This small molecule binds to this protein.
Small molecule (SMILES): C[N+](C)(C)CCCC(=O)O

Binding-site contacts:
Ligand atom C9 contacts residue ILE25 of chain 1.A at 3.9 Å (hydrophobic).
Ligand atom C8 contacts residue GLN110 of chain 1.A at 3.8 Å.
Ligand atom C6 contacts residue HIS106 of chain 1.A at 4.0 Å.
Ligand atom C6 contacts residue GLN59 of chain 1.A at 3.8 Å.
Ligand atom C5 contacts residue HIS106 of chain 1.A at 4.0 Å.
Ligand atom C2 contacts residue VAL42 of chain 1.A at 4.2 Å (hydrophobic).
Ligand atom O7 contacts residue THR50 of chain 1.A at 3.8 Å.
Ligand atom O7 contacts residue HIS106 of chain 1.A at 3.2 Å (h-bond).
Ligand atom C5 contacts residue THR50 of chain 1.A at 4.4 Å.
Ligand atom C3 contacts residue GLN59 of chain 1.A at 4.5 Å.
Ligand atom O4 contacts residue MN1 of chain 1.G at 2.2 Å.
Ligand atom C5 contacts residue GLN59 of chain 1.A at 3.3 Å.
Ligand atom C3 contacts residue TRP120 of chain 1.A at 4.3 Å (hydrophobic).
Ligand atom C6 contacts residue VAL42 of chain 1.A at 4.2 Å (hydrophobic).
Ligand atom C6 contacts residue ALA108 of chain 1.A at 3.8 Å (hydrophobic).
Ligand atom O7 contacts residue LEU61 of chain 1.A at 4.2 Å.
Ligand atom O4 contacts residue HIS53 of chain 1.A at 3.0 Å (h-bond).
Ligand atom C8 contacts residue ALA108 of chain 1.A at 4.3 Å (hydrophobic).
Ligand atom O4 contacts residue HIS55 of chain 1.A at 3.3 Å (h-bond).
Ligand atom O7 contacts residue HIS53 of chain 1.A at 4.3 Å.
Ligand atom C2 contacts residue PHE19 of chain 1.A at 4.2 Å (hydrophobic).
Ligand atom O7 contacts residue MN1 of chain 1.G at 3.5 Å.
Ligand atom C5 contacts residue HIS53 of chain 1.A at 3.9 Å.
Ligand atom C8 contacts residue ALA40 of chain 1.A at 4.4 Å (hydrophobic).
Ligand atom C5 contacts residue ALA108 of chain 1.A at 4.3 Å (hydrophobic).
Ligand atom O4 contacts residue GLN59 of chain 1.A at 2.7 Å (h-bond).
Ligand atom C5 contacts residue MN1 of chain 1.G at 3.2 Å.
Ligand atom C10 contacts residue TRP120 of chain 1.A at 4.3 Å (hydrophobic).
Ligand atom O7 contacts residue GLN59 of chain 1.A at 4.1 Å.

Sequence of chain 1.A:
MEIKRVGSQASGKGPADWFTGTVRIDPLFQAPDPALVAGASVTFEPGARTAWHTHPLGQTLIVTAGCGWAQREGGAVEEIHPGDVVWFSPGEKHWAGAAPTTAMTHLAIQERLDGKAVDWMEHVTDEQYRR